Sequence of chain 1.A:
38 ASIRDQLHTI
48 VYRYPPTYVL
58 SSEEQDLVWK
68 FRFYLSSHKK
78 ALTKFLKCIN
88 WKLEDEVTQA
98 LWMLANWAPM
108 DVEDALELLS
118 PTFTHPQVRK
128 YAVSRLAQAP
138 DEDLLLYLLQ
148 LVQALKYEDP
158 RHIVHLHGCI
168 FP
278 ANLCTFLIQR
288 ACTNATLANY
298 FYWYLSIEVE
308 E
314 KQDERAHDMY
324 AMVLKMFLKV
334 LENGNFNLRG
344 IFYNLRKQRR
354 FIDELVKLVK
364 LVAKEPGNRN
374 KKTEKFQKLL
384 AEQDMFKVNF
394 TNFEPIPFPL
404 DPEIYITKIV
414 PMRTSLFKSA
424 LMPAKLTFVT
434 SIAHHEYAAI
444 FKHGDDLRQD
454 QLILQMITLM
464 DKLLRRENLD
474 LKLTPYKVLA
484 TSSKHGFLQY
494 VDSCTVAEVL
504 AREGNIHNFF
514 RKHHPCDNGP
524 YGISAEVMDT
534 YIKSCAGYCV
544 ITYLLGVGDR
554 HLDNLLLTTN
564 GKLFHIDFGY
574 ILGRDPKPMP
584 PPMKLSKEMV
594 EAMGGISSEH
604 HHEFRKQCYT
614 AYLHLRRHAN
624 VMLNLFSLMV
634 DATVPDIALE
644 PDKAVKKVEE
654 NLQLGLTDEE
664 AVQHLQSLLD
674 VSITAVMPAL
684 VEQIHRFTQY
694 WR

Binding-site contacts:
Ligand atom CAT contacts residue SER496 of chain 1.A at 3.2 Å.
Ligand atom CAE contacts residue GLN492 of chain 1.A at 3.6 Å.
Ligand atom CAQ contacts residue SER496 of chain 1.A at 3.7 Å.
Ligand atom NAR contacts residue SER496 of chain 1.A at 3.2 Å (h-bond).
Ligand atom NAR contacts residue VAL494 of chain 1.A at 3.2 Å (h-bond).
Ligand atom CAJ contacts residue VAL494 of chain 1.A at 3.5 Å (hydrophobic).
Ligand atom NAK contacts residue VAL494 of chain 1.A at 3.0 Å.
Ligand atom CAS contacts residue TYR493 of chain 1.A at 3.9 Å (hydrophobic).
Ligand atom CAC contacts residue LEU491 of chain 1.A at 3.5 Å (hydrophobic).
Ligand atom CAD contacts residue ILE569 of chain 1.A at 3.7 Å (hydrophobic).
Ligand atom CAH contacts residue ILE443 of chain 1.A at 3.8 Å (hydrophobic).
Ligand atom NAU contacts residue LYS445 of chain 1.A at 3.4 Å (salt-bridge).
Ligand atom CAH contacts residue ILE569 of chain 1.A at 3.4 Å (hydrophobic).
Ligand atom OAL contacts residue PHE420 of chain 1.A at 4.0 Å.
Ligand atom CAE contacts residue VAL494 of chain 1.A at 3.4 Å (hydrophobic).
Ligand atom CAJ contacts residue ILE569 of chain 1.A at 3.7 Å (hydrophobic).
Ligand atom CAI contacts residue ILE443 of chain 1.A at 3.7 Å (hydrophobic).
Ligand atom CAG contacts residue ILE569 of chain 1.A at 4.0 Å (hydrophobic).
Ligand atom CAB contacts residue LYS445 of chain 1.A at 3.9 Å.
Ligand atom CAQ contacts residue VAL494 of chain 1.A at 3.4 Å (hydrophobic).
Ligand atom CAS contacts residue SER496 of chain 1.A at 3.7 Å.
Ligand atom CAI contacts residue ILE569 of chain 1.A at 3.4 Å (hydrophobic).
Ligand atom OAM contacts residue LYS445 of chain 1.A at 3.2 Å.
Ligand atom NAR contacts residue TYR493 of chain 1.A at 3.1 Å.
Ligand atom CAB contacts residue LEU491 of chain 1.A at 3.8 Å (hydrophobic).
Ligand atom OAL contacts residue LYS421 of chain 1.A at 3.8 Å.
Ligand atom CAQ contacts residue LEU559 of chain 1.A at 4.0 Å (hydrophobic).
Ligand atom SAP contacts residue ILE569 of chain 1.A at 4.0 Å.
Ligand atom CAE contacts residue TYR479 of chain 1.A at 3.9 Å (hydrophobic).
Ligand atom OAX contacts residue ASP570 of chain 1.A at 3.6 Å (salt-bridge).
Ligand atom NAK contacts residue SER496 of chain 1.A at 3.9 Å.
Ligand atom CL contacts residue LYS445 of chain 1.A at 2.4 Å.
Ligand atom OAM contacts residue PRO426 of chain 1.A at 3.4 Å.
Ligand atom NAK contacts residue TYR493 of chain 1.A at 4.0 Å.
Ligand atom OAX contacts residue ASN557 of chain 1.A at 3.8 Å.
Ligand atom SAN contacts residue LYS445 of chain 1.A at 3.8 Å.
Ligand atom CAQ contacts residue TYR493 of chain 1.A at 3.6 Å (hydrophobic).
Ligand atom CAW contacts residue ASP570 of chain 1.A at 3.6 Å.
Ligand atom OAO contacts residue SER422 of chain 1.A at 3.7 Å.
Ligand atom CAT contacts residue TYR493 of chain 1.A at 3.9 Å (hydrophobic).

This protein binds this small molecule.
Small molecule (SMILES): CC(=O)N=c1[nH]c(C)c(-c2ccc(Cl)c(S(=O)(=O)NCCO)c2)s1